The small molecule below binds the protein below.
Small molecule (SMILES): CC(=O)N[C@@H]1[C@@H](O)[C@H](O)[C@@H](CO)O[C@H]1O

Binding-site contacts:
Ligand atom C4 contacts residue ASN591 of chain 1.A at 4.2 Å.
Ligand atom N2 contacts residue ASN591 of chain 1.A at 2.9 Å (h-bond).
Ligand atom C5 contacts residue ASN591 of chain 1.A at 3.7 Å.
Ligand atom C3 contacts residue ASN591 of chain 1.A at 3.8 Å.
Ligand atom O5 contacts residue ASN591 of chain 1.A at 2.4 Å (h-bond).
Ligand atom O6 contacts residue ASN591 of chain 1.A at 4.4 Å.
Ligand atom C7 contacts residue ASN591 of chain 1.A at 3.5 Å.
Ligand atom O7 contacts residue ASN591 of chain 1.A at 3.8 Å.
Ligand atom O6 contacts residue THR593 of chain 1.A at 4.2 Å.
Ligand atom C2 contacts residue ASN591 of chain 1.A at 2.5 Å.
Ligand atom C1 contacts residue ASN591 of chain 1.A at 1.4 Å.

Sequence of chain 1.A:
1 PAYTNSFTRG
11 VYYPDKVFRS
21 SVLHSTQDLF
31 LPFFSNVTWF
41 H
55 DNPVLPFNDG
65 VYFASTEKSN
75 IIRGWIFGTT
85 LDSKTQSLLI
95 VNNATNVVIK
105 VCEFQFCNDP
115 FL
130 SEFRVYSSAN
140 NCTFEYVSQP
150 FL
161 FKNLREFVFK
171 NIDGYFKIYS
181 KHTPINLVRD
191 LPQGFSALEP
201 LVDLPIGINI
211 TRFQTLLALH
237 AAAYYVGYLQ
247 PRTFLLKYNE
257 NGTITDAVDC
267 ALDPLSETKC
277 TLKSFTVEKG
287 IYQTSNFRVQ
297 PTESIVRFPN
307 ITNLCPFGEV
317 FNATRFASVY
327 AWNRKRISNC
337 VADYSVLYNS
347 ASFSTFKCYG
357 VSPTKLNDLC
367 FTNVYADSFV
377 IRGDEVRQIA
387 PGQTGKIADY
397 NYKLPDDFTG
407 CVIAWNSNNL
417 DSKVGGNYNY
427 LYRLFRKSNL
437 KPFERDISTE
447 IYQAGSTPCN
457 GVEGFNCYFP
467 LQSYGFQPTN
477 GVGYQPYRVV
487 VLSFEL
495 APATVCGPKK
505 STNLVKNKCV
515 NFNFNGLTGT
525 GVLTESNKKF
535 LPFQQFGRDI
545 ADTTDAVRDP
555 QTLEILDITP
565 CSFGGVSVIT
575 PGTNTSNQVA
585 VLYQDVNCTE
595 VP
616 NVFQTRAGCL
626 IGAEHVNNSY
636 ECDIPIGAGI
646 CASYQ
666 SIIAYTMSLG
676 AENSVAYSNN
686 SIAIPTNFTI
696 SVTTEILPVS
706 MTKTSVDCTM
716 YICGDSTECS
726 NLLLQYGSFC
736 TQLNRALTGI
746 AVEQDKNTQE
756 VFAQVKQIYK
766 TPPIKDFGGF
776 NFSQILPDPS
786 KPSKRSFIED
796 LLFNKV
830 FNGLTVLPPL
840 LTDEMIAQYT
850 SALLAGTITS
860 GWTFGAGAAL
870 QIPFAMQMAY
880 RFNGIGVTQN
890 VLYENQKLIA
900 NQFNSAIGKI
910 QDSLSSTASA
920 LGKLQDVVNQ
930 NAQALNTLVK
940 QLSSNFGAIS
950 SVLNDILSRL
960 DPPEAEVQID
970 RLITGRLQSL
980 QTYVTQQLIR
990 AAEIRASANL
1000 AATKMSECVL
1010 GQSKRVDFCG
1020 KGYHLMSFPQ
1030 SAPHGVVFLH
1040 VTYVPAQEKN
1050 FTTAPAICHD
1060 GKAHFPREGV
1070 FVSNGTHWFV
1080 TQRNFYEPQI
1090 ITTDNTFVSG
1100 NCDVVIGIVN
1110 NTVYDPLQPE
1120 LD